This protein binds this small molecule.
Small molecule (SMILES): CC(=O)N[C@H]1[C@H](O[C@H]2[C@H](O)[C@@H](NC(C)=O)CO[C@@H]2CO)O[C@H](CO)[C@@H](O)[C@@H]1O

Sequence of chain 1.E:
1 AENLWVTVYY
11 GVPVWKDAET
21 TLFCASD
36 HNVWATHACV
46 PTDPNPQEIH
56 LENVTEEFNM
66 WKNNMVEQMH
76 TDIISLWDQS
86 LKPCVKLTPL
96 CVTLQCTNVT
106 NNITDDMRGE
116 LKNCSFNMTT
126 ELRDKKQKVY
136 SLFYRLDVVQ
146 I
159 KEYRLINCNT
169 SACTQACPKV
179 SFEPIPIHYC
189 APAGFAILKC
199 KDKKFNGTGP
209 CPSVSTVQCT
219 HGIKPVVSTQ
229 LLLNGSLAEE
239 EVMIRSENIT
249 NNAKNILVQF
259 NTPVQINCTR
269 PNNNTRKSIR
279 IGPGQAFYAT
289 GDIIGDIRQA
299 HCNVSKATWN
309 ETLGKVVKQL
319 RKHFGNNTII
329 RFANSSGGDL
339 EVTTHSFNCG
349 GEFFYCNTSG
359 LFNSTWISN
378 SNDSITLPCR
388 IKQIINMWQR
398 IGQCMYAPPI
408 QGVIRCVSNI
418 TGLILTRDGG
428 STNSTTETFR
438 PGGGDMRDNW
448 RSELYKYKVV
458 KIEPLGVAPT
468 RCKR

Binding-site contacts:
Ligand atom C7 contacts residue PHE121 of chain 1.E at 4.3 Å (hydrophobic).
Ligand atom C4 contacts residue ASN122 of chain 1.E at 4.2 Å.
Ligand atom C8 contacts residue LYS133 of chain 1.E at 4.4 Å.
Ligand atom C8 contacts residue GLN100 of chain 1.E at 3.7 Å.
Ligand atom O5 contacts residue ASN122 of chain 1.E at 2.3 Å (h-bond).
Ligand atom C8 contacts residue SER120 of chain 1.E at 3.3 Å.
Ligand atom C3 contacts residue ASN122 of chain 1.E at 3.8 Å.
Ligand atom O7 contacts residue GLN100 of chain 1.E at 3.2 Å (h-bond).
Ligand atom C7 contacts residue GLN100 of chain 1.E at 3.7 Å.
Ligand atom C2 contacts residue ASN122 of chain 1.E at 2.5 Å.
Ligand atom C1 contacts residue ASN122 of chain 1.E at 1.4 Å.
Ligand atom C8 contacts residue ASN122 of chain 1.E at 4.2 Å.
Ligand atom C5 contacts residue ASN122 of chain 1.E at 3.6 Å.
Ligand atom O7 contacts residue THR98 of chain 1.E at 4.3 Å.
Ligand atom N2 contacts residue ASN122 of chain 1.E at 2.9 Å (h-bond).
Ligand atom C8 contacts residue PHE121 of chain 1.E at 3.6 Å (hydrophobic).
Ligand atom N2 contacts residue LYS133 of chain 1.E at 4.2 Å.
Ligand atom C7 contacts residue ASN122 of chain 1.E at 3.6 Å.
Ligand atom O7 contacts residue ASN122 of chain 1.E at 3.8 Å.